A protein and the small-molecule ligand that binds it are described below.
Small molecule (SMILES): CSCC[C@H](NC(=O)[C@@H]1CCCN1C(=O)[C@H](CC(C)C)NC(=O)[C@H](CC(C)C)NC(=O)[C@H](CCCCN)NC(=O)[C@H](C)NC(=O)[C@H](CCCCN)NC(=O)[C@@H](N)CCCN=C(N)N)C(=O)N[C@@H](CCC(=O)O)C(=O)N[C@@H](CCC(=O)O)C(=O)N[C@@H](C)C(=O)N[C@@H](CC(C)C)C(=O)N[C@@H](CC(C)C)C(=O)N1CCC[C@H]1C=O

Binding-site contacts:
Ligand atom C contacts residue LYS858 of chain 5.D at 1.6 Å.
Ligand atom N contacts residue ASP862 of chain 5.D at 1.2 Å.
Ligand atom CA contacts residue ASP862 of chain 5.D at 1.1 Å.
Ligand atom O contacts residue ILE866 of chain 5.D at 0.8 Å.
Ligand atom CA contacts residue VAL814 of chain 5.D at 1.5 Å (hydrophobic).
Ligand atom CB contacts residue GLU863 of chain 5.D at 1.5 Å.
Ligand atom CG contacts residue ILE866 of chain 5.D at 1.1 Å (hydrophobic).
Ligand atom O contacts residue LEU810 of chain 5.D at 1.2 Å.
Ligand atom CD contacts residue ARG864 of chain 5.D at 0.6 Å.
Ligand atom CD2 contacts residue ILE866 of chain 5.D at 1.4 Å (hydrophobic).
Ligand atom CB contacts residue LEU870 of chain 5.D at 1.5 Å (hydrophobic).
Ligand atom CZ contacts residue LEU829 of chain 5.D at 0.9 Å (hydrophobic).
Ligand atom NZ contacts residue ARG864 of chain 5.D at 1.1 Å.
Ligand atom C contacts residue ASP862 of chain 5.D at 0.9 Å.
Ligand atom CD contacts residue CYS830 of chain 5.D at 1.6 Å (hydrophobic).
Ligand atom CA contacts residue LYS858 of chain 5.D at 1.5 Å.
Ligand atom CD contacts residue LYS858 of chain 5.D at 1.4 Å.
Ligand atom CA contacts residue LEU870 of chain 5.D at 0.9 Å (hydrophobic).
Ligand atom N contacts residue VAL814 of chain 5.D at 1.3 Å.
Ligand atom CG contacts residue ARG864 of chain 5.D at 1.1 Å.
Ligand atom N contacts residue LYS858 of chain 5.D at 1.3 Å (salt-bridge).
Ligand atom O contacts residue ASP855 of chain 5.D at 0.3 Å (salt-bridge).
Ligand atom CB contacts residue LYS859 of chain 5.D at 1.3 Å.
Ligand atom CD2 contacts residue ALA860 of chain 5.D at 0.9 Å (hydrophobic).
Ligand atom CB contacts residue LYS858 of chain 5.D at 1.5 Å.
Ligand atom N contacts residue LEU870 of chain 5.D at 0.7 Å.
Ligand atom N contacts residue GLU863 of chain 5.D at 1.2 Å (salt-bridge).
Ligand atom CB contacts residue ARG857 of chain 5.D at 1.3 Å.
Ligand atom NH2 contacts residue LEU829 of chain 5.D at 1.3 Å (h-bond).
Ligand atom C contacts residue ASP855 of chain 5.D at 1.5 Å.
Ligand atom N contacts residue LYS858 of chain 5.D at 1.5 Å.
Ligand atom CG contacts residue ALA860 of chain 5.D at 1.4 Å (hydrophobic).
Ligand atom NH1 contacts residue LEU829 of chain 5.D at 1.2 Å (h-bond).
Ligand atom O contacts residue ASP862 of chain 5.D at 1.2 Å.
Ligand atom N contacts residue LYS858 of chain 5.D at 1.2 Å.
Ligand atom O contacts residue GLU863 of chain 5.D at 1.5 Å.
Ligand atom CD1 contacts residue ALA860 of chain 5.D at 1.5 Å (hydrophobic).
Ligand atom NE contacts residue ALA826 of chain 5.D at 1.4 Å (h-bond).
Ligand atom CE contacts residue ARG864 of chain 5.D at 0.4 Å.
Ligand atom O contacts residue SER856 of chain 5.D at 1.3 Å.

Sequence of chain 5.D:
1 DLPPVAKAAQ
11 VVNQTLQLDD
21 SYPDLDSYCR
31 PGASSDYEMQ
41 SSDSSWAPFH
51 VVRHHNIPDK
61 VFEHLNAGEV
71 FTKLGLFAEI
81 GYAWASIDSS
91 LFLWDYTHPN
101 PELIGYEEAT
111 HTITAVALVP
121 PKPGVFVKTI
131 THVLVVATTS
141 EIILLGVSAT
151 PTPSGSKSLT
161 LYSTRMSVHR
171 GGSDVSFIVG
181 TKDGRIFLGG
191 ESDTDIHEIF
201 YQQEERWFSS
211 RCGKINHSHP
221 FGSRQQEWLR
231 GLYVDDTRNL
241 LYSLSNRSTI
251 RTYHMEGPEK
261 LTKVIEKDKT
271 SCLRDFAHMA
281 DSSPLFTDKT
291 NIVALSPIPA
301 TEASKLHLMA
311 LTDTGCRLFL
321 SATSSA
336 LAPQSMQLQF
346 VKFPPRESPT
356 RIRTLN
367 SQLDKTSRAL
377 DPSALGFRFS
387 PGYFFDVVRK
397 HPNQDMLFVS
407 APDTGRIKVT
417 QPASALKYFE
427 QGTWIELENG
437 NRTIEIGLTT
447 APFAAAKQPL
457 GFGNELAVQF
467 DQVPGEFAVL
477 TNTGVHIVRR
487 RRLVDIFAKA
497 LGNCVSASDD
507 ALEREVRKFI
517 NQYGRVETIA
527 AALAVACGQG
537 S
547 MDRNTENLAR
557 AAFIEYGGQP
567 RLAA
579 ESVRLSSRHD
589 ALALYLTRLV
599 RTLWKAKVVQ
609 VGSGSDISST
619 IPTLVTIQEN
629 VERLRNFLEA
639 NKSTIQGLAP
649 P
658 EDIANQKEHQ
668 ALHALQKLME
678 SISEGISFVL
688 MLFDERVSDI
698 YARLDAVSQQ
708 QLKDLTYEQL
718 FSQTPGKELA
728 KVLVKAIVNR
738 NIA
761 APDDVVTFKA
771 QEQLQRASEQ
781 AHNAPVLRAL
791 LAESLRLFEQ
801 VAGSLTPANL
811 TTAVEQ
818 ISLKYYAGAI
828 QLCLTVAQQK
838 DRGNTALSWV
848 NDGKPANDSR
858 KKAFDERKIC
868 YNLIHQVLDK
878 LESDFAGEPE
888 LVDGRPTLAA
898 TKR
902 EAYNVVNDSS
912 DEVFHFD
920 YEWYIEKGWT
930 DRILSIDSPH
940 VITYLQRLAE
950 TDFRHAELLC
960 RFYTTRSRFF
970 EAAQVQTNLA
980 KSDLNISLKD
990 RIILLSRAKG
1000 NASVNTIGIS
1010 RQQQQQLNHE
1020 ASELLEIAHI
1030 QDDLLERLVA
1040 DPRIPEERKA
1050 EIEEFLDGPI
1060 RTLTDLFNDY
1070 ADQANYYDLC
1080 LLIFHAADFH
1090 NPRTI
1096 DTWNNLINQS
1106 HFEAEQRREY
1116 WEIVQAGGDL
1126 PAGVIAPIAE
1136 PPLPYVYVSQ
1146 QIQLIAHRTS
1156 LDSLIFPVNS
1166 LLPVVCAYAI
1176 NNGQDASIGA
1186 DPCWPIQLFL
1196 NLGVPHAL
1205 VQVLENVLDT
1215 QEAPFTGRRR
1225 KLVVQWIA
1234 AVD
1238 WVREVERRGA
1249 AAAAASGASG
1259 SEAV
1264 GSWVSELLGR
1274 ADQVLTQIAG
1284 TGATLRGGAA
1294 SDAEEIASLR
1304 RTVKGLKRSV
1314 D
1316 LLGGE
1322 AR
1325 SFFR

Sequence of chain 5.F:
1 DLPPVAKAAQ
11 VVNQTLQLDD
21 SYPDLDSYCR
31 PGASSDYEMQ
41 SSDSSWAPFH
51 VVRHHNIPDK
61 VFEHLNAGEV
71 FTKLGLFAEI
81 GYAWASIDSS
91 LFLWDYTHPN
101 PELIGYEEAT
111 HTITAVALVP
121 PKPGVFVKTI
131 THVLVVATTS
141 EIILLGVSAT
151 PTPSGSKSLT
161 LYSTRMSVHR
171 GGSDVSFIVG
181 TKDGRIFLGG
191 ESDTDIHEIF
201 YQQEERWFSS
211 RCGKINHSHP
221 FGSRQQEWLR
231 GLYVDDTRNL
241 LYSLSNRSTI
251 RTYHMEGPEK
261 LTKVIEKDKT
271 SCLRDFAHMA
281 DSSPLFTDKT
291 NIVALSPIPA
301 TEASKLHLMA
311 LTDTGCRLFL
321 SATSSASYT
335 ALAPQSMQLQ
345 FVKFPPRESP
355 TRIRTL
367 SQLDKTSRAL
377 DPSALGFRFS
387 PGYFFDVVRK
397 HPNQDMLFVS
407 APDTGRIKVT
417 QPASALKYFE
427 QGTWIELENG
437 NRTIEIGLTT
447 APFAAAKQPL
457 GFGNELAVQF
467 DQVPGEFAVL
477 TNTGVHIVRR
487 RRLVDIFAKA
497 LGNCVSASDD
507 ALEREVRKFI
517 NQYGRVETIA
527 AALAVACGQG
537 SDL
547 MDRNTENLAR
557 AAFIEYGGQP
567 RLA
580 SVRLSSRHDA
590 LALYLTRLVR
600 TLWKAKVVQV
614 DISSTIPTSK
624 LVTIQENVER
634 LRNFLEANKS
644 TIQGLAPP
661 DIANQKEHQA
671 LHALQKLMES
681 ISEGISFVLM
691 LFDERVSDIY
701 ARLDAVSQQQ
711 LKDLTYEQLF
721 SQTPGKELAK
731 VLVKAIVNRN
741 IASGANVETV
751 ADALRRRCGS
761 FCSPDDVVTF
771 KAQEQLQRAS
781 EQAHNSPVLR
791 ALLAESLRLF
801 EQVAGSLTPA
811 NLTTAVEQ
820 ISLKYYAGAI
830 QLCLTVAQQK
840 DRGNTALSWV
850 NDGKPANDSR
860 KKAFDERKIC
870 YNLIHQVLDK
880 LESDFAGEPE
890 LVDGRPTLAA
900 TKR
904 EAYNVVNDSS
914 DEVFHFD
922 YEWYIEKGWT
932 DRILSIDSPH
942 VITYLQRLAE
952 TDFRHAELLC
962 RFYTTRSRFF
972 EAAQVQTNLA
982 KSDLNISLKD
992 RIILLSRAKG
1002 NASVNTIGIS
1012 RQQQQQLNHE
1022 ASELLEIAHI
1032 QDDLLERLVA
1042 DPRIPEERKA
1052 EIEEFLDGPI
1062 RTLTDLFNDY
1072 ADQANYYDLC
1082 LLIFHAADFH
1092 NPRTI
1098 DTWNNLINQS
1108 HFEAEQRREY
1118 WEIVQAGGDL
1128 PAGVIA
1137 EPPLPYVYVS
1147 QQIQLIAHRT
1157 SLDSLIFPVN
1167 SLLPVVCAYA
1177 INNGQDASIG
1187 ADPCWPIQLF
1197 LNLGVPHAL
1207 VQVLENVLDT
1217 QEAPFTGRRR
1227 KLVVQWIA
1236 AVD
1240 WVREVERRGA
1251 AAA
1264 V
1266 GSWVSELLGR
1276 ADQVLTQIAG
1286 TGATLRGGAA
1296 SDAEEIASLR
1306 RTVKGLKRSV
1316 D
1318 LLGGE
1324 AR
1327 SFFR